Sequence of chain 1.B:
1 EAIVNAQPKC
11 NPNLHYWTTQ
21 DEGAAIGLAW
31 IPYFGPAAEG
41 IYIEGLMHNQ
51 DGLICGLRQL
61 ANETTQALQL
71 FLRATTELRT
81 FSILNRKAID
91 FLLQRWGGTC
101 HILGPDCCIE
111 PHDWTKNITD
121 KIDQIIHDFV

A protein and the small-molecule ligand that binds it are described below.
Small molecule (SMILES): CC(=O)N[C@@H]1[C@@H](O)[C@H](O)[C@@H](CO)O[C@H]1O

Sequence of chain 3.B:
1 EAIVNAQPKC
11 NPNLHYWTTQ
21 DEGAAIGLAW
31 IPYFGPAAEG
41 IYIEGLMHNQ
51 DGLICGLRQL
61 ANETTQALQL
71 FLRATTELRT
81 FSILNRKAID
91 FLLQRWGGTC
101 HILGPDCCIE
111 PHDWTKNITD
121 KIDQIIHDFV

Binding-site contacts:
Ligand atom N2 contacts residue ASN117 of chain 3.B at 2.7 Å (h-bond).
Ligand atom O7 contacts residue ASN117 of chain 3.B at 3.7 Å.
Ligand atom O7 contacts residue LYS121 of chain 3.B at 3.8 Å.
Ligand atom C2 contacts residue LYS121 of chain 3.B at 4.1 Å.
Ligand atom C7 contacts residue ASN117 of chain 3.B at 3.2 Å.
Ligand atom C3 contacts residue ASN117 of chain 3.B at 3.9 Å.
Ligand atom C8 contacts residue ASN117 of chain 3.B at 3.8 Å.
Ligand atom C2 contacts residue ASN117 of chain 3.B at 2.6 Å.
Ligand atom O5 contacts residue ASN117 of chain 3.B at 2.3 Å (h-bond).
Ligand atom C1 contacts residue ASN117 of chain 3.B at 1.4 Å.
Ligand atom C8 contacts residue THR115 of chain 1.B at 3.9 Å.
Ligand atom C4 contacts residue LYS121 of chain 3.B at 4.0 Å.
Ligand atom C4 contacts residue ASN117 of chain 3.B at 4.1 Å.
Ligand atom O3 contacts residue LYS121 of chain 3.B at 3.2 Å.
Ligand atom O4 contacts residue LYS121 of chain 3.B at 4.1 Å.
Ligand atom C5 contacts residue ASN117 of chain 3.B at 3.7 Å.
Ligand atom C3 contacts residue LYS121 of chain 3.B at 4.0 Å.